Binding-site contacts:
Ligand atom C6 contacts residue TYR67 of chain 1.X at 3.7 Å (hydrophobic).
Ligand atom C5 contacts residue ASN58 of chain 1.P at 3.6 Å.
Ligand atom C6 contacts residue GLU57 of chain 1.P at 4.5 Å.
Ligand atom C3 contacts residue ASN58 of chain 1.P at 3.6 Å.
Ligand atom C1 contacts residue GLY16 of chain 1.V at 4.4 Å.
Ligand atom O5 contacts residue GLU57 of chain 1.P at 4.2 Å.
Ligand atom C5 contacts residue TYR67 of chain 1.X at 3.7 Å (hydrophobic).
Ligand atom C4 contacts residue ASN58 of chain 1.P at 4.0 Å.
Ligand atom O6 contacts residue ASN31 of chain 1.X at 3.8 Å.
Ligand atom C1 contacts residue ASN58 of chain 1.P at 1.4 Å.
Ligand atom N2 contacts residue ASN58 of chain 1.P at 2.9 Å (h-bond).
Ligand atom C2 contacts residue ASN58 of chain 1.P at 2.3 Å.
Ligand atom O5 contacts residue ASN58 of chain 1.P at 2.3 Å (h-bond).
Ligand atom C4 contacts residue TYR67 of chain 1.X at 4.0 Å (hydrophobic).
Ligand atom C6 contacts residue ASN31 of chain 1.X at 3.3 Å.
Ligand atom C7 contacts residue ASN58 of chain 1.P at 3.3 Å.
Ligand atom O7 contacts residue ASN58 of chain 1.P at 3.2 Å (h-bond).
Ligand atom O4 contacts residue TYR67 of chain 1.X at 3.1 Å (h-bond).

Sequence of chain 1.V:
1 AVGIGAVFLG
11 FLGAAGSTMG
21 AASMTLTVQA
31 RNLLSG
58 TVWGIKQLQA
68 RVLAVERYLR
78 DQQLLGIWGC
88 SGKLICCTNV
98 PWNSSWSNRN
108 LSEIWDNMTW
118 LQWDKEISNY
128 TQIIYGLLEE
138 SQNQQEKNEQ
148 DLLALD

The small molecule below binds the protein below.
Small molecule (SMILES): CC(=O)N[C@H]1[C@H](O[C@H]2[C@H](O)[C@@H](NC(C)=O)CO[C@@H]2CO)O[C@H](CO)[C@@H](O[C@@H]2O[C@H](CO)[C@@H](O)[C@H](O[C@H]3O[C@H](CO)[C@@H](O)[C@H](O)[C@@H]3O)[C@@H]2O)[C@@H]1O

Sequence of chain 1.P:
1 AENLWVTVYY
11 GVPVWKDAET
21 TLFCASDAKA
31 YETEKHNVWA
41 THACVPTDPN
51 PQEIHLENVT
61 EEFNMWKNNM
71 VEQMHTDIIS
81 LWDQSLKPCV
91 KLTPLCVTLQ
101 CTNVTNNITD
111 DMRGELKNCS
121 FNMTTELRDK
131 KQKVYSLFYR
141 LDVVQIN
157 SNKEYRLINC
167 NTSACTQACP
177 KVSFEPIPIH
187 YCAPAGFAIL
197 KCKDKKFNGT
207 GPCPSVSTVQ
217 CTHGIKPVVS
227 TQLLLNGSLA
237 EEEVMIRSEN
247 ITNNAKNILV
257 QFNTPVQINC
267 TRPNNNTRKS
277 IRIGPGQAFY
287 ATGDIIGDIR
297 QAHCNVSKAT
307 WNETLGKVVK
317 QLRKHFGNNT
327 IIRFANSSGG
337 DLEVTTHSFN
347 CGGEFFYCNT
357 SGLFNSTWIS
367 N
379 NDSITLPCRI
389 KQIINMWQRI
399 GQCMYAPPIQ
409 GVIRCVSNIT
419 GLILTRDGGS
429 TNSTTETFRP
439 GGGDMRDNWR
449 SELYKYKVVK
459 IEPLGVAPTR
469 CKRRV

Sequence of chain 1.X:
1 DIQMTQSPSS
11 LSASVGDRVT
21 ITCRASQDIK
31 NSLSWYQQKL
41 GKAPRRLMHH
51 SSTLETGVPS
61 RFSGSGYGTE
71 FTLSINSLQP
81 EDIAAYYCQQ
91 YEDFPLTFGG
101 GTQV